This small molecule binds to this protein.
Small molecule (SMILES): OCCCO

Binding-site contacts:
Ligand atom C3 contacts residue PEG1 of chain 1.K at 2.8 Å.
Ligand atom O1 contacts residue GLU3 of chain 1.A at 3.4 Å (salt-bridge).
Ligand atom C1 contacts residue GLU3 of chain 1.A at 3.6 Å.
Ligand atom C1 contacts residue PEG1 of chain 1.K at 3.5 Å.
Ligand atom O3 contacts residue PEG1 of chain 1.K at 3.9 Å.
Ligand atom O1 contacts residue PEG1 of chain 1.K at 3.7 Å.
Ligand atom C2 contacts residue PEG1 of chain 1.K at 3.7 Å.

Sequence of chain 1.A:
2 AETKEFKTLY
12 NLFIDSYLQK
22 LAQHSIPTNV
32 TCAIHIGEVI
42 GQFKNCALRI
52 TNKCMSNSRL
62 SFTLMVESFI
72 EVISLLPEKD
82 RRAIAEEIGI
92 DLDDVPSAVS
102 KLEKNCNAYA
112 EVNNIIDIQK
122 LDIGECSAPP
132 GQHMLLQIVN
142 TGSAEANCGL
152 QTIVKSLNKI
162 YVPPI